A small-molecule ligand and the protein it binds are described below.
Small molecule (SMILES): Cc1ccc(C(C)C)cc1

Sequence of chain 19.A:
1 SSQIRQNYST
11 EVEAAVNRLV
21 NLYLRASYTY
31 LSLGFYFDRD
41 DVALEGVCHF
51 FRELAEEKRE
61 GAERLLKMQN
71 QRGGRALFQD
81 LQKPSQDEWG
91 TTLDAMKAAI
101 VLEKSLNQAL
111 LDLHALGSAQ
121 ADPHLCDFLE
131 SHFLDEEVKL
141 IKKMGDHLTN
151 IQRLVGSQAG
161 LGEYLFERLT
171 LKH

Binding-site contacts:
Ligand atom C5 contacts residue HIS49 of chain 19.A at 3.8 Å.
Ligand atom C10 contacts residue GLU53 of chain 19.A at 4.0 Å.
Ligand atom C3 contacts residue GLU53 of chain 19.A at 3.6 Å.
Ligand atom C10 contacts residue HIS173 of chain 19.A at 3.4 Å.
Ligand atom C4 contacts residue RU1 of chain 19.C at 2.6 Å.
Ligand atom C5 contacts residue RU1 of chain 19.C at 2.6 Å.
Ligand atom C6 contacts residue RU1 of chain 19.C at 3.6 Å.
Ligand atom C1 contacts residue RU1 of chain 19.C at 3.6 Å.
Ligand atom C9 contacts residue RU1 of chain 19.C at 2.5 Å.
Ligand atom C6 contacts residue HIS49 of chain 19.A at 3.9 Å.
Ligand atom C2 contacts residue RU1 of chain 19.C at 2.6 Å.
Ligand atom C8 contacts residue HIS173 of chain 19.A at 3.8 Å.
Ligand atom C4 contacts residue HIS49 of chain 19.A at 3.7 Å.
Ligand atom C10 contacts residue RU1 of chain 19.C at 2.5 Å.
Ligand atom C9 contacts residue HIS173 of chain 19.A at 3.5 Å.
Ligand atom C2 contacts residue HIS173 of chain 19.A at 3.9 Å.
Ligand atom C8 contacts residue RU1 of chain 19.C at 3.5 Å.
Ligand atom C1 contacts residue GLU53 of chain 19.A at 3.6 Å.
Ligand atom C9 contacts residue HIS49 of chain 19.A at 4.2 Å.
Ligand atom C4 contacts residue GLU53 of chain 19.A at 4.2 Å.
Ligand atom C3 contacts residue RU1 of chain 19.C at 2.6 Å.
Ligand atom C2 contacts residue GLU53 of chain 19.A at 3.5 Å.
Ligand atom C3 contacts residue HIS49 of chain 19.A at 4.1 Å.
Ligand atom C8 contacts residue HIS49 of chain 19.A at 3.3 Å.
Ligand atom C5 contacts residue HIS173 of chain 19.A at 4.2 Å.